Binding-site contacts:
Ligand atom C8 contacts residue ASN211 of chain 1.A at 4.5 Å.
Ligand atom C2 contacts residue ASN211 of chain 1.A at 2.5 Å.
Ligand atom O7 contacts residue ASN211 of chain 1.A at 3.5 Å (h-bond).
Ligand atom C3 contacts residue ASN211 of chain 1.A at 3.8 Å.
Ligand atom N2 contacts residue ASN211 of chain 1.A at 2.9 Å (h-bond).
Ligand atom C1 contacts residue ASN211 of chain 1.A at 1.4 Å.
Ligand atom C4 contacts residue ASN211 of chain 1.A at 4.2 Å.
Ligand atom O5 contacts residue ASN211 of chain 1.A at 2.4 Å (h-bond).
Ligand atom C7 contacts residue ASN211 of chain 1.A at 3.4 Å.
Ligand atom C5 contacts residue ASN211 of chain 1.A at 3.7 Å.

The protein below binds the small molecule below.
Small molecule (SMILES): CC(=O)N[C@@H]1[C@@H](O)[C@H](O)[C@@H](CO)O[C@H]1O

Sequence of chain 1.A:
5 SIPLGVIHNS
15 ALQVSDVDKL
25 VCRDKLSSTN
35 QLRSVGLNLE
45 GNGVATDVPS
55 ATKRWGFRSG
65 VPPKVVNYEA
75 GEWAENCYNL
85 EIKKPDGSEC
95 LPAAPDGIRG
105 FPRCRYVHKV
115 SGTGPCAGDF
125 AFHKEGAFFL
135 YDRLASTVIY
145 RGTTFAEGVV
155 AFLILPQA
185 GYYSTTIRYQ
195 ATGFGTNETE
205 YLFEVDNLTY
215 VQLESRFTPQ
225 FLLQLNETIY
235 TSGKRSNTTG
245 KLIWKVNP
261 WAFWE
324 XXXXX